Sequence of chain 3.A:
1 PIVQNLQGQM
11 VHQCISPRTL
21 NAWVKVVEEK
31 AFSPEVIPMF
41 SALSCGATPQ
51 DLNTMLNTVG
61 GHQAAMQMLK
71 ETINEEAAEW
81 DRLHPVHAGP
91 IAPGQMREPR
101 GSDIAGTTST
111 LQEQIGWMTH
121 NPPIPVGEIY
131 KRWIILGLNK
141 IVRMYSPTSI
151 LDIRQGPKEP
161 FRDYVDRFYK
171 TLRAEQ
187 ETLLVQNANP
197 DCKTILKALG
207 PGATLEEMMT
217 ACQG

The small molecule below binds the protein below.
Small molecule (SMILES): Cn1nc(NS(C)(=O)=O)c2c(Cl)ccc(-n3c([C@H](Cc4cc(F)cc(F)c4)NC(=O)Cn4nc(C(F)(F)F)c5c4CCC=C5)nc4ncccc4c3=O)c21

Sequence of chain 5.A:
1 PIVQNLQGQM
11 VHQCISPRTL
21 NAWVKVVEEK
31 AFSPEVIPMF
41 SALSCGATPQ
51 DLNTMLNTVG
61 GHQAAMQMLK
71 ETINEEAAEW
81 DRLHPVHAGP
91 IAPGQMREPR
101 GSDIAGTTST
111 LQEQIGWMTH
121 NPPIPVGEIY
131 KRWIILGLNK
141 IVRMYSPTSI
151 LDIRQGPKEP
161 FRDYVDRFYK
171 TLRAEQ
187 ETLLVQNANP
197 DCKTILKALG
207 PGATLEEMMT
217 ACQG

Binding-site contacts:
Ligand atom C34 contacts residue LYS70 of chain 5.A at 3.6 Å.
Ligand atom C14 contacts residue ASN53 of chain 5.A at 3.4 Å.
Ligand atom F52 contacts residue LEU172 of chain 3.A at 3.4 Å.
Ligand atom F35 contacts residue MET66 of chain 5.A at 3.6 Å.
Ligand atom F35 contacts residue LYS70 of chain 5.A at 3.2 Å.
Ligand atom F53 contacts residue LEU172 of chain 3.A at 3.5 Å.
Ligand atom F32 contacts residue MET66 of chain 5.A at 3.2 Å.
Ligand atom F32 contacts residue LEU56 of chain 5.A at 3.1 Å.
Ligand atom CL12 contacts residue ASN74 of chain 5.A at 2.9 Å.
Ligand atom F35 contacts residue LEU69 of chain 5.A at 3.2 Å.
Ligand atom C36 contacts residue LYS70 of chain 5.A at 3.7 Å.
Ligand atom C48 contacts residue GLN67 of chain 5.A at 3.5 Å.
Ligand atom C27 contacts residue ASN57 of chain 5.A at 3.6 Å.
Ligand atom O18 contacts residue GLY106 of chain 5.A at 3.4 Å (h-bond).
Ligand atom C30 contacts residue LEU56 of chain 5.A at 3.6 Å (hydrophobic).
Ligand atom F35 contacts residue ILE73 of chain 5.A at 3.4 Å.
Ligand atom F53 contacts residue ARG173 of chain 3.A at 3.2 Å.
Ligand atom C46 contacts residue GLN63 of chain 5.A at 3.5 Å.
Ligand atom O18 contacts residue THR107 of chain 5.A at 3.0 Å (h-bond).
Ligand atom C28 contacts residue ASN53 of chain 5.A at 3.5 Å.
Ligand atom C14 contacts residue ALA105 of chain 5.A at 3.7 Å (hydrophobic).
Ligand atom O39 contacts residue LYS70 of chain 5.A at 3.3 Å.
Ligand atom N23 contacts residue ASN57 of chain 5.A at 3.7 Å.
Ligand atom C14 contacts residue TYR130 of chain 5.A at 3.4 Å (hydrophobic).
Ligand atom N05 contacts residue ASN74 of chain 5.A at 3.6 Å.
Ligand atom N25 contacts residue ASN57 of chain 5.A at 2.9 Å (h-bond).
Ligand atom N37 contacts residue ASN57 of chain 5.A at 2.6 Å (h-bond).
Ligand atom C30 contacts residue ASN57 of chain 5.A at 3.2 Å.
Ligand atom C13 contacts residue TYR130 of chain 5.A at 3.5 Å (hydrophobic).
Ligand atom C20 contacts residue GLY106 of chain 5.A at 3.5 Å.
Ligand atom O09 contacts residue ASN74 of chain 5.A at 3.0 Å (h-bond).
Ligand atom C17 contacts residue ASN53 of chain 5.A at 3.7 Å.
Ligand atom C38 contacts residue ASN57 of chain 5.A at 3.4 Å.
Ligand atom C28 contacts residue ASN57 of chain 5.A at 3.5 Å.
Ligand atom C15 contacts residue THR107 of chain 5.A at 3.7 Å.
Ligand atom C33 contacts residue MET66 of chain 5.A at 3.3 Å (hydrophobic).
Ligand atom C04 contacts residue LYS70 of chain 5.A at 3.5 Å.
Ligand atom C40 contacts residue ASN57 of chain 5.A at 3.4 Å.
Ligand atom O08 contacts residue LYS70 of chain 5.A at 3.5 Å (salt-bridge).
Ligand atom C48 contacts residue GLN63 of chain 5.A at 3.5 Å.